Sequence of chain 1.A:
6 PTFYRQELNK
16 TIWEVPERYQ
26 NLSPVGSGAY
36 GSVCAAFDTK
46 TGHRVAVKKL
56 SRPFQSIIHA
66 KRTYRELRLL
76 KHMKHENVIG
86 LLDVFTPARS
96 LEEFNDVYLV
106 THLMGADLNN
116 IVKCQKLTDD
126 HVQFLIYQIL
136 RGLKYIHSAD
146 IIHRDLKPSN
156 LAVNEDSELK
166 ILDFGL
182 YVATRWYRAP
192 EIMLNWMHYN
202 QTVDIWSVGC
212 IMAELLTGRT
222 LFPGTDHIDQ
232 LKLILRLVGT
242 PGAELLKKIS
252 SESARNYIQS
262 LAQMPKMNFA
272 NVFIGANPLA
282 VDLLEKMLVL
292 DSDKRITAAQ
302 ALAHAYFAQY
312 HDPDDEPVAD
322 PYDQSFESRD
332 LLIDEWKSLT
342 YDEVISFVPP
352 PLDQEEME

A small-molecule ligand and the protein it binds are described below.
Small molecule (SMILES): C[C@]1(C(=O)NCC2(N)C3CC4CC(C3)CC2C4)CN(S(=O)(=O)c2ccc(N3C(=O)CCC3=O)nc2)CCO1

Binding-site contacts:
Ligand atom C16 contacts residue LEU222 of chain 1.A at 4.0 Å (hydrophobic).
Ligand atom N4 contacts residue LEU217 of chain 1.A at 3.6 Å.
Ligand atom C10 contacts residue MET268 of chain 1.A at 3.9 Å (hydrophobic).
Ligand atom N3 contacts residue ILE275 of chain 1.A at 3.0 Å (h-bond).
Ligand atom C20 contacts residue ILE275 of chain 1.A at 3.2 Å (hydrophobic).
Ligand atom C2 contacts residue ARG220 of chain 1.A at 3.8 Å.
Ligand atom C21 contacts residue ILE275 of chain 1.A at 3.4 Å (hydrophobic).
Ligand atom C16 contacts residue VAL273 of chain 1.A at 3.6 Å (hydrophobic).
Ligand atom C21 contacts residue GLY276 of chain 1.A at 4.0 Å.
Ligand atom N3 contacts residue VAL273 of chain 1.A at 3.8 Å.
Ligand atom C11 contacts residue LEU238 of chain 1.A at 4.0 Å (hydrophobic).
Ligand atom C24 contacts residue THR218 of chain 1.A at 3.9 Å.
Ligand atom C19 contacts residue THR218 of chain 1.A at 4.0 Å.
Ligand atom O5 contacts residue ILE275 of chain 1.A at 3.8 Å.
Ligand atom O1 contacts residue VAL273 of chain 1.A at 4.0 Å.
Ligand atom C18 contacts residue ILE275 of chain 1.A at 3.7 Å (hydrophobic).
Ligand atom C21 contacts residue ALA277 of chain 1.A at 3.8 Å (hydrophobic).
Ligand atom C6 contacts residue LEU222 of chain 1.A at 4.0 Å (hydrophobic).
Ligand atom C18 contacts residue VAL273 of chain 1.A at 3.3 Å (hydrophobic).
Ligand atom C11 contacts residue LEU234 of chain 1.A at 3.4 Å (hydrophobic).
Ligand atom N4 contacts residue ILE275 of chain 1.A at 3.0 Å (h-bond).
Ligand atom O4 contacts residue LEU217 of chain 1.A at 3.8 Å.
Ligand atom C21 contacts residue LEU217 of chain 1.A at 3.4 Å (hydrophobic).
Ligand atom C23 contacts residue LEU217 of chain 1.A at 3.8 Å (hydrophobic).
Ligand atom C13 contacts residue LEU222 of chain 1.A at 3.6 Å (hydrophobic).
Ligand atom C22 contacts residue ILE275 of chain 1.A at 3.4 Å (hydrophobic).
Ligand atom C22 contacts residue LEU217 of chain 1.A at 3.7 Å (hydrophobic).
Ligand atom O4 contacts residue PHE274 of chain 1.A at 3.3 Å.
Ligand atom C12 contacts residue LEU234 of chain 1.A at 3.8 Å (hydrophobic).
Ligand atom C20 contacts residue LEU217 of chain 1.A at 3.4 Å (hydrophobic).
Ligand atom O4 contacts residue THR218 of chain 1.A at 3.6 Å.
Ligand atom C10 contacts residue LEU238 of chain 1.A at 3.7 Å (hydrophobic).
Ligand atom C10 contacts residue ARG237 of chain 1.A at 4.0 Å.
Ligand atom C23 contacts residue ILE275 of chain 1.A at 3.2 Å (hydrophobic).
Ligand atom N3 contacts residue PHE274 of chain 1.A at 3.9 Å.
Ligand atom C contacts residue VAL273 of chain 1.A at 3.7 Å (hydrophobic).
Ligand atom N2 contacts residue LEU222 of chain 1.A at 2.8 Å (h-bond).
Ligand atom C19 contacts residue ILE275 of chain 1.A at 3.7 Å (hydrophobic).
Ligand atom O4 contacts residue ILE275 of chain 1.A at 3.6 Å (h-bond).
Ligand atom C9 contacts residue MET268 of chain 1.A at 3.9 Å (hydrophobic).